Binding-site contacts:
Ligand atom C17 contacts residue TYR73 of chain 1.B at 4.0 Å (hydrophobic).
Ligand atom CL1 contacts residue HEM1 of chain 1.E at 3.6 Å.
Ligand atom C5 contacts residue ALA258 of chain 1.B at 3.5 Å (hydrophobic).
Ligand atom C6 contacts residue HEM1 of chain 1.E at 3.0 Å.
Ligand atom C24 contacts residue PHE185 of chain 1.B at 4.1 Å (hydrophobic).
Ligand atom CL2 contacts residue ALA258 of chain 1.B at 2.2 Å.
Ligand atom CL1 contacts residue ALA254 of chain 1.B at 3.9 Å.
Ligand atom C17 contacts residue THR77 of chain 1.B at 4.0 Å.
Ligand atom C9 contacts residue HEM1 of chain 1.E at 4.0 Å.
Ligand atom CL2 contacts residue MET257 of chain 1.B at 2.6 Å.
Ligand atom N5 contacts residue TYR73 of chain 1.B at 3.5 Å.
Ligand atom C18 contacts residue THR77 of chain 1.B at 4.0 Å.
Ligand atom C15 contacts residue LEU454 of chain 1.B at 4.0 Å (hydrophobic).
Ligand atom C19 contacts residue TYR73 of chain 1.B at 3.5 Å (hydrophobic).
Ligand atom C12 contacts residue ALA258 of chain 1.B at 3.1 Å (hydrophobic).
Ligand atom C21 contacts residue PHE185 of chain 1.B at 3.8 Å (hydrophobic).
Ligand atom C10 contacts residue ALA258 of chain 1.B at 3.9 Å (hydrophobic).
Ligand atom C22 contacts residue PHE185 of chain 1.B at 3.9 Å (hydrophobic).
Ligand atom C12 contacts residue PHE81 of chain 1.B at 4.0 Å (hydrophobic).
Ligand atom C4 contacts residue ALA258 of chain 1.B at 3.5 Å (hydrophobic).
Ligand atom C11 contacts residue ALA258 of chain 1.B at 3.0 Å (hydrophobic).
Ligand atom C10 contacts residue ALA254 of chain 1.B at 4.0 Å (hydrophobic).
Ligand atom N5 contacts residue VAL72 of chain 1.B at 3.4 Å (h-bond).
Ligand atom C5 contacts residue HEM1 of chain 1.E at 3.0 Å.
Ligand atom O2 contacts residue TYR73 of chain 1.B at 3.9 Å.
Ligand atom C23 contacts residue PHE185 of chain 1.B at 4.0 Å (hydrophobic).
Ligand atom N4 contacts residue LEU76 of chain 1.B at 4.0 Å.
Ligand atom N4 contacts residue TYR73 of chain 1.B at 3.2 Å.
Ligand atom C11 contacts residue PHE81 of chain 1.B at 3.9 Å (hydrophobic).
Ligand atom N3 contacts residue HEM1 of chain 1.E at 2.0 Å.
Ligand atom C5 contacts residue SER262 of chain 1.B at 3.8 Å.
Ligand atom C13 contacts residue PHE180 of chain 1.B at 3.9 Å (hydrophobic).
Ligand atom C26 contacts residue ILE328 of chain 1.B at 3.6 Å (hydrophobic).
Ligand atom C12 contacts residue ALA254 of chain 1.B at 3.7 Å (hydrophobic).
Ligand atom C11 contacts residue ALA254 of chain 1.B at 3.0 Å (hydrophobic).
Ligand atom C25 contacts residue ILE328 of chain 1.B at 3.8 Å (hydrophobic).
Ligand atom C26 contacts residue PHE185 of chain 1.B at 3.8 Å (hydrophobic).
Ligand atom O2 contacts residue PHE185 of chain 1.B at 3.7 Å.
Ligand atom C20 contacts residue TYR73 of chain 1.B at 3.9 Å (hydrophobic).
Ligand atom CL2 contacts residue ALA254 of chain 1.B at 3.5 Å.

Sequence of chain 1.B:
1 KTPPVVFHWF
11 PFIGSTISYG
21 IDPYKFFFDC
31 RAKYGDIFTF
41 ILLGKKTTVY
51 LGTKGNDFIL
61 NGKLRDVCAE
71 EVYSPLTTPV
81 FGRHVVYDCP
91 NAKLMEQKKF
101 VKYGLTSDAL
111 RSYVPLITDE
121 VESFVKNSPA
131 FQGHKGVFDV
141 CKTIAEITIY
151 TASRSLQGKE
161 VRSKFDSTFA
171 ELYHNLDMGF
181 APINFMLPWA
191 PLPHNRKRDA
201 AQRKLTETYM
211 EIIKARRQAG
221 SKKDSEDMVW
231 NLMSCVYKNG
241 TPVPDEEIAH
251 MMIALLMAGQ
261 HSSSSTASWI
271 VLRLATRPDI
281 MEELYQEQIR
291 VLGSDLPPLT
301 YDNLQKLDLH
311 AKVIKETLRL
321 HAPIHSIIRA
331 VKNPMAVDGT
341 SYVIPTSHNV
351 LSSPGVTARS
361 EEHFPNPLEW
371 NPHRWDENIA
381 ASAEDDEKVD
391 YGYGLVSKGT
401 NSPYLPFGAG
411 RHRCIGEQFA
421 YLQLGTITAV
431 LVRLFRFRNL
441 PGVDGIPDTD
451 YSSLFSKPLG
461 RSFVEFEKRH

A protein and the small-molecule ligand that binds it are described below.
Small molecule (SMILES): O=C(N[C@@H](Cn1ccnc1)c1ccc(Cl)cc1Cl)c1ccc(-c2nnc(-c3ccccc3)o2)cc1